Binding-site contacts:
Ligand atom C1 contacts residue THR120 of chain 1.A at 3.1 Å.
Ligand atom C2 contacts residue ASN118 of chain 1.A at 2.5 Å.
Ligand atom C1 contacts residue ASN118 of chain 1.A at 1.4 Å.
Ligand atom C6 contacts residue ASN121 of chain 1.A at 3.8 Å.
Ligand atom C4 contacts residue ASN118 of chain 1.A at 4.2 Å.
Ligand atom C3 contacts residue THR120 of chain 1.A at 3.8 Å.
Ligand atom C6 contacts residue VAL123 of chain 1.A at 3.6 Å (hydrophobic).
Ligand atom C5 contacts residue ASN118 of chain 1.A at 3.7 Å.
Ligand atom C5 contacts residue ASN121 of chain 1.A at 3.8 Å.
Ligand atom O6 contacts residue VAL123 of chain 1.A at 3.5 Å.
Ligand atom O5 contacts residue THR120 of chain 1.A at 3.9 Å.
Ligand atom O5 contacts residue ASN118 of chain 1.A at 2.4 Å (h-bond).
Ligand atom O5 contacts residue ASN121 of chain 1.A at 4.2 Å.
Ligand atom N2 contacts residue ASN118 of chain 1.A at 2.9 Å (h-bond).
Ligand atom O7 contacts residue ASN118 of chain 1.A at 4.2 Å.
Ligand atom C2 contacts residue THR120 of chain 1.A at 3.8 Å.
Ligand atom C7 contacts residue ASN118 of chain 1.A at 3.8 Å.
Ligand atom C5 contacts residue THR120 of chain 1.A at 3.9 Å.
Ligand atom C1 contacts residue ASN121 of chain 1.A at 4.3 Å.
Ligand atom N2 contacts residue THR120 of chain 1.A at 3.9 Å.
Ligand atom C4 contacts residue THR120 of chain 1.A at 4.4 Å.
Ligand atom C3 contacts residue ASN118 of chain 1.A at 3.8 Å.

Sequence of chain 1.A:
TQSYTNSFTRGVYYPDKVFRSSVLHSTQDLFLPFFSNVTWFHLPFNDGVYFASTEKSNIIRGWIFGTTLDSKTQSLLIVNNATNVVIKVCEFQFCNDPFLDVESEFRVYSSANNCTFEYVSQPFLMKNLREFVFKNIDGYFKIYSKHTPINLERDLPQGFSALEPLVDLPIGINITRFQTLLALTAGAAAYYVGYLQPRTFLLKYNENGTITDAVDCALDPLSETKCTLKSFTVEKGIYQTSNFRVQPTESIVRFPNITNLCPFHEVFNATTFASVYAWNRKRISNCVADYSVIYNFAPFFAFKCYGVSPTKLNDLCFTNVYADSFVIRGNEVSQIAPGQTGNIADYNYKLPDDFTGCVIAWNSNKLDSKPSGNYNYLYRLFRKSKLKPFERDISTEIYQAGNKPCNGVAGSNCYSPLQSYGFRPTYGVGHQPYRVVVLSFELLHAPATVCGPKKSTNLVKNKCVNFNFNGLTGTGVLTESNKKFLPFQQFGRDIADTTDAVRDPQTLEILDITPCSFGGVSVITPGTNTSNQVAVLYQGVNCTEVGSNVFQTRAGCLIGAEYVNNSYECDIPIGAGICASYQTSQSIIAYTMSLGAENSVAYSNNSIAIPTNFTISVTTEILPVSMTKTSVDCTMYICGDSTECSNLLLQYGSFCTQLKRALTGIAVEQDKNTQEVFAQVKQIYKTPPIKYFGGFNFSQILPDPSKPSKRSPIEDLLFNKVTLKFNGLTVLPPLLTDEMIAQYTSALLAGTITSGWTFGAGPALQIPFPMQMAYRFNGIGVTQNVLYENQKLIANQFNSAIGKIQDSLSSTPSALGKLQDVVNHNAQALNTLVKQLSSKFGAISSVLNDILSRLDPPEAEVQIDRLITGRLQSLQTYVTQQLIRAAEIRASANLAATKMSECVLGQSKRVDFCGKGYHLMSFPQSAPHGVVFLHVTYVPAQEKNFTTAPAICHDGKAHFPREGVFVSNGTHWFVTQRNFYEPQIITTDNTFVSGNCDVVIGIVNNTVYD

The small molecule below binds the protein below.
Small molecule (SMILES): CC(=O)N[C@@H]1[C@@H](O)[C@H](O)[C@@H](CO)O[C@H]1O